Binding-site contacts:
Ligand atom N contacts residue ASN99 of chain 1.A at 2.9 Å (h-bond).
Ligand atom C6 contacts residue PRO41 of chain 1.A at 3.9 Å (hydrophobic).
Ligand atom C22 contacts residue ILE105 of chain 1.A at 3.8 Å (hydrophobic).
Ligand atom C6 contacts residue LEU51 of chain 1.A at 3.5 Å (hydrophobic).
Ligand atom C contacts residue ILE105 of chain 1.A at 3.8 Å (hydrophobic).
Ligand atom O contacts residue ASN99 of chain 1.A at 2.9 Å (h-bond).
Ligand atom C14 contacts residue TRP40 of chain 1.A at 3.9 Å (hydrophobic).
Ligand atom N3 contacts residue EDO1 of chain 1.C at 2.9 Å (h-bond).
Ligand atom C10 contacts residue EDO1 of chain 1.C at 3.5 Å.
Ligand atom C11 contacts residue LEU51 of chain 1.A at 3.9 Å (hydrophobic).
Ligand atom C10 contacts residue LEU51 of chain 1.A at 3.5 Å (hydrophobic).
Ligand atom C4 contacts residue ASN99 of chain 1.A at 3.7 Å.
Ligand atom C4 contacts residue LEU53 of chain 1.A at 3.9 Å (hydrophobic).
Ligand atom C11 contacts residue TRP40 of chain 1.A at 3.9 Å (hydrophobic).
Ligand atom C5 contacts residue EDO1 of chain 1.C at 3.9 Å.
Ligand atom N3 contacts residue LEU51 of chain 1.A at 3.7 Å.
Ligand atom C6 contacts residue EDO1 of chain 1.C at 3.8 Å.
Ligand atom C2 contacts residue EDO1 of chain 1.C at 3.6 Å.
Ligand atom C23 contacts residue PRO41 of chain 1.A at 3.8 Å (hydrophobic).
Ligand atom C7 contacts residue PRO41 of chain 1.A at 3.5 Å (hydrophobic).
Ligand atom N1 contacts residue TRP40 of chain 1.A at 3.9 Å.
Ligand atom C13 contacts residue TRP40 of chain 1.A at 3.5 Å (hydrophobic).
Ligand atom C9 contacts residue LEU51 of chain 1.A at 3.8 Å (hydrophobic).
Ligand atom C9 contacts residue TRP40 of chain 1.A at 3.9 Å (hydrophobic).
Ligand atom C11 contacts residue EDO1 of chain 1.C at 3.4 Å.
Ligand atom C3 contacts residue EDO1 of chain 1.C at 3.3 Å.
Ligand atom C21 contacts residue TRP40 of chain 1.A at 3.6 Å (hydrophobic).
Ligand atom C5 contacts residue LEU51 of chain 1.A at 3.8 Å (hydrophobic).
Ligand atom N4 contacts residue ILE105 of chain 1.A at 3.9 Å.
Ligand atom N2 contacts residue TRP40 of chain 1.A at 3.5 Å.
Ligand atom C12 contacts residue TRP40 of chain 1.A at 3.6 Å (hydrophobic).
Ligand atom C8 contacts residue PRO41 of chain 1.A at 3.9 Å (hydrophobic).
Ligand atom C22 contacts residue PRO41 of chain 1.A at 3.3 Å (hydrophobic).
Ligand atom C23 contacts residue PHE42 of chain 1.A at 3.8 Å (hydrophobic).
Ligand atom C1 contacts residue ASN99 of chain 1.A at 3.9 Å.
Ligand atom C1 contacts residue ILE105 of chain 1.A at 4.0 Å (hydrophobic).
Ligand atom C contacts residue ASN99 of chain 1.A at 3.8 Å.
Ligand atom C7 contacts residue LEU51 of chain 1.A at 3.7 Å (hydrophobic).
Ligand atom N4 contacts residue VAL46 of chain 1.A at 3.7 Å.
Ligand atom C23 contacts residue VAL46 of chain 1.A at 3.6 Å (hydrophobic).

Sequence of chain 1.A:
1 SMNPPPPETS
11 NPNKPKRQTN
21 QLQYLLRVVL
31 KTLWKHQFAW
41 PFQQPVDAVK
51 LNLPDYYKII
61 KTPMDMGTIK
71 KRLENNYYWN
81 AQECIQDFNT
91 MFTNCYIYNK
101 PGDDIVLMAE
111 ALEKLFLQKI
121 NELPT

This protein binds this small molecule.
Small molecule (SMILES): Cn1cc(-c2ccc3cc(C(=O)Nc4ccccc4N)ccc3n2)c2cc[nH]c2c1=O